Sequence of chain 1.B:
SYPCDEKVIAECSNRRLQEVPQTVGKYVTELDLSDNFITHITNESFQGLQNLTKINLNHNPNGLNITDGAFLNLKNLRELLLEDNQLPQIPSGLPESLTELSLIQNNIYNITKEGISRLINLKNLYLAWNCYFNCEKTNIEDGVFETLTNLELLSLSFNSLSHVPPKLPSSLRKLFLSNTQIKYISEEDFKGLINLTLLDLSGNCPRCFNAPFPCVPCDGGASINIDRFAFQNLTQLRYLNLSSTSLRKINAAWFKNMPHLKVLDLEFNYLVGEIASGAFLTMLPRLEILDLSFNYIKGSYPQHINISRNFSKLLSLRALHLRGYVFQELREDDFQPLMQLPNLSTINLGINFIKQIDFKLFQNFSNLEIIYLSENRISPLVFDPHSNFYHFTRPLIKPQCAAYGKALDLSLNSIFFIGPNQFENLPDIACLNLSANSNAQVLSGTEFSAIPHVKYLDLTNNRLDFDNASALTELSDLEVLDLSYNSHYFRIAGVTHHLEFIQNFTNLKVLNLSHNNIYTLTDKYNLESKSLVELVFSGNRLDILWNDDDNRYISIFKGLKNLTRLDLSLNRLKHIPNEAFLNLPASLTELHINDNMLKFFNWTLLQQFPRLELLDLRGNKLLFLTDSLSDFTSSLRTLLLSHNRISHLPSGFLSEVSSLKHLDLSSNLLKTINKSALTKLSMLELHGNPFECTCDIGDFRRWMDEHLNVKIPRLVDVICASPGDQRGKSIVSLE

The small molecule below binds the protein below.
Small molecule (SMILES): CC(=O)N[C@H]1[C@H](O[C@H]2[C@H](O)[C@@H](NC(C)=O)CO[C@@H]2CO)O[C@H](CO)[C@@H](O[C@@H]2O[C@H](CO)[C@@H](O)[C@H](O)[C@@H]2O)[C@@H]1O

Binding-site contacts:
Ligand atom C1 contacts residue ASN489 of chain 1.B at 1.4 Å.
Ligand atom C5 contacts residue SER491 of chain 1.B at 3.9 Å.
Ligand atom C8 contacts residue ASP514 of chain 1.B at 3.5 Å.
Ligand atom C5 contacts residue ASN489 of chain 1.B at 3.6 Å.
Ligand atom C7 contacts residue LYS454 of chain 1.B at 3.8 Å.
Ligand atom C6 contacts residue SER467 of chain 1.B at 3.5 Å.
Ligand atom N2 contacts residue ASP514 of chain 1.B at 3.1 Å (salt-bridge).
Ligand atom O5 contacts residue SER467 of chain 1.B at 3.3 Å (h-bond).
Ligand atom C4 contacts residue ASN489 of chain 1.B at 4.2 Å.
Ligand atom N2 contacts residue LYS454 of chain 1.B at 4.3 Å.
Ligand atom C8 contacts residue LEU468 of chain 1.B at 4.0 Å (hydrophobic).
Ligand atom C7 contacts residue ASN489 of chain 1.B at 3.4 Å.
Ligand atom O5 contacts residue SER491 of chain 1.B at 3.8 Å.
Ligand atom O5 contacts residue ASP465 of chain 1.B at 4.2 Å.
Ligand atom O6 contacts residue TYR402 of chain 1.B at 4.3 Å.
Ligand atom C1 contacts residue SER491 of chain 1.B at 3.9 Å.
Ligand atom O6 contacts residue SER404 of chain 1.B at 3.8 Å.
Ligand atom O7 contacts residue ILE453 of chain 1.B at 3.7 Å.
Ligand atom C1 contacts residue ASP465 of chain 1.B at 4.3 Å.
Ligand atom C5 contacts residue SER467 of chain 1.B at 4.0 Å.
Ligand atom O6 contacts residue LEU468 of chain 1.B at 3.9 Å.
Ligand atom C2 contacts residue ASP514 of chain 1.B at 4.1 Å.
Ligand atom C3 contacts residue ASN489 of chain 1.B at 3.8 Å.
Ligand atom O6 contacts residue SER467 of chain 1.B at 3.1 Å (h-bond).
Ligand atom O7 contacts residue ASP465 of chain 1.B at 4.3 Å.
Ligand atom C8 contacts residue CYS457 of chain 1.B at 3.9 Å (hydrophobic).
Ligand atom C3 contacts residue ASP514 of chain 1.B at 4.4 Å.
Ligand atom N2 contacts residue ASN489 of chain 1.B at 2.9 Å (h-bond).
Ligand atom O7 contacts residue ASN517 of chain 1.B at 4.4 Å.
Ligand atom C1 contacts residue SER467 of chain 1.B at 4.3 Å.
Ligand atom O7 contacts residue ASN489 of chain 1.B at 3.5 Å (h-bond).
Ligand atom O5 contacts residue ASN489 of chain 1.B at 2.3 Å (h-bond).
Ligand atom C1 contacts residue ASP514 of chain 1.B at 4.2 Å.
Ligand atom C7 contacts residue ASP514 of chain 1.B at 3.8 Å.
Ligand atom O7 contacts residue LYS454 of chain 1.B at 3.4 Å (salt-bridge).
Ligand atom O3 contacts residue LYS454 of chain 1.B at 4.2 Å.
Ligand atom C2 contacts residue ASN489 of chain 1.B at 2.5 Å.
Ligand atom C8 contacts residue LYS454 of chain 1.B at 3.8 Å.
Ligand atom C6 contacts residue LEU468 of chain 1.B at 3.9 Å (hydrophobic).
Ligand atom C8 contacts residue TYR512 of chain 1.B at 4.1 Å (hydrophobic).